Sequence of chain 1.KB:
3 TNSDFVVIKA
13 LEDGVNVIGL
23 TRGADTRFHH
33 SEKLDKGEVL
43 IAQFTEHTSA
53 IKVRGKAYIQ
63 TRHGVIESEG

Binding-site contacts:
Ligand atom OXT contacts residue THR50 of chain 1.JB at 2.8 Å (h-bond).
Ligand atom O contacts residue SER51 of chain 1.KB at 2.9 Å (h-bond).
Ligand atom C contacts residue THR47 of chain 1.JB at 3.4 Å.
Ligand atom CD1 contacts residue THR47 of chain 1.JB at 3.8 Å.
Ligand atom CG contacts residue SER51 of chain 1.KB at 3.9 Å.
Ligand atom OXT contacts residue HIS49 of chain 1.JB at 3.9 Å.
Ligand atom N contacts residue THR23 of chain 1.KB at 2.8 Å (h-bond).
Ligand atom O contacts residue GLY25 of chain 1.KB at 3.1 Å (h-bond).
Ligand atom N contacts residue THR28 of chain 1.KB at 2.8 Å (h-bond).
Ligand atom CZ3 contacts residue GLY21 of chain 1.JB at 3.5 Å.
Ligand atom OXT contacts residue THR47 of chain 1.JB at 2.5 Å (h-bond).
Ligand atom C contacts residue SER51 of chain 1.KB at 3.5 Å.
Ligand atom CB contacts residue THR28 of chain 1.KB at 3.6 Å.
Ligand atom CA contacts residue SER51 of chain 1.KB at 3.9 Å.
Ligand atom NE1 contacts residue ALA44 of chain 1.JB at 3.7 Å.
Ligand atom CA contacts residue THR28 of chain 1.KB at 3.3 Å.
Ligand atom C contacts residue THR50 of chain 1.JB at 3.9 Å.
Ligand atom CB contacts residue THR23 of chain 1.KB at 3.8 Å.
Ligand atom CE3 contacts residue HIS32 of chain 1.JB at 4.0 Å.
Ligand atom CZ2 contacts residue ALA44 of chain 1.JB at 3.9 Å (hydrophobic).
Ligand atom CZ2 contacts residue ILE53 of chain 1.JB at 4.0 Å (hydrophobic).
Ligand atom CA contacts residue THR23 of chain 1.KB at 3.8 Å.
Ligand atom CE2 contacts residue GLN45 of chain 1.JB at 3.9 Å.
Ligand atom CA contacts residue GLY25 of chain 1.KB at 3.5 Å.
Ligand atom CE2 contacts residue ALA44 of chain 1.JB at 4.0 Å (hydrophobic).
Ligand atom CD1 contacts residue ALA52 of chain 1.KB at 4.0 Å (hydrophobic).
Ligand atom N contacts residue ASP27 of chain 1.KB at 3.2 Å (salt-bridge).
Ligand atom CE3 contacts residue HIS31 of chain 1.JB at 4.0 Å.
Ligand atom O contacts residue THR47 of chain 1.JB at 3.5 Å (h-bond).
Ligand atom O contacts residue ARG24 of chain 1.KB at 3.6 Å.
Ligand atom CH2 contacts residue GLY21 of chain 1.JB at 3.5 Å.
Ligand atom C contacts residue GLY25 of chain 1.KB at 3.4 Å.
Ligand atom CZ3 contacts residue HIS32 of chain 1.JB at 4.0 Å.
Ligand atom CD1 contacts residue SER51 of chain 1.KB at 3.6 Å.
Ligand atom CZ2 contacts residue THR50 of chain 1.JB at 3.9 Å.
Ligand atom CH2 contacts residue ILE20 of chain 1.JB at 4.0 Å (hydrophobic).
Ligand atom CB contacts residue SER51 of chain 1.KB at 3.4 Å.
Ligand atom CD1 contacts residue GLN45 of chain 1.JB at 3.6 Å.
Ligand atom N contacts residue GLY25 of chain 1.KB at 2.8 Å (h-bond).
Ligand atom NE1 contacts residue GLN45 of chain 1.JB at 2.8 Å (h-bond).

Sequence of chain 1.JB:
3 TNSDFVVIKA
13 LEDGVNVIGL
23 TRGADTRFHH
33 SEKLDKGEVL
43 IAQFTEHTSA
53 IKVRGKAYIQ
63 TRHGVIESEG

A protein and the small-molecule ligand that binds it are described below.
Small molecule (SMILES): N[C@@H](Cc1c[nH]c2ccccc12)C(=O)O